Sequence of chain 1.B:
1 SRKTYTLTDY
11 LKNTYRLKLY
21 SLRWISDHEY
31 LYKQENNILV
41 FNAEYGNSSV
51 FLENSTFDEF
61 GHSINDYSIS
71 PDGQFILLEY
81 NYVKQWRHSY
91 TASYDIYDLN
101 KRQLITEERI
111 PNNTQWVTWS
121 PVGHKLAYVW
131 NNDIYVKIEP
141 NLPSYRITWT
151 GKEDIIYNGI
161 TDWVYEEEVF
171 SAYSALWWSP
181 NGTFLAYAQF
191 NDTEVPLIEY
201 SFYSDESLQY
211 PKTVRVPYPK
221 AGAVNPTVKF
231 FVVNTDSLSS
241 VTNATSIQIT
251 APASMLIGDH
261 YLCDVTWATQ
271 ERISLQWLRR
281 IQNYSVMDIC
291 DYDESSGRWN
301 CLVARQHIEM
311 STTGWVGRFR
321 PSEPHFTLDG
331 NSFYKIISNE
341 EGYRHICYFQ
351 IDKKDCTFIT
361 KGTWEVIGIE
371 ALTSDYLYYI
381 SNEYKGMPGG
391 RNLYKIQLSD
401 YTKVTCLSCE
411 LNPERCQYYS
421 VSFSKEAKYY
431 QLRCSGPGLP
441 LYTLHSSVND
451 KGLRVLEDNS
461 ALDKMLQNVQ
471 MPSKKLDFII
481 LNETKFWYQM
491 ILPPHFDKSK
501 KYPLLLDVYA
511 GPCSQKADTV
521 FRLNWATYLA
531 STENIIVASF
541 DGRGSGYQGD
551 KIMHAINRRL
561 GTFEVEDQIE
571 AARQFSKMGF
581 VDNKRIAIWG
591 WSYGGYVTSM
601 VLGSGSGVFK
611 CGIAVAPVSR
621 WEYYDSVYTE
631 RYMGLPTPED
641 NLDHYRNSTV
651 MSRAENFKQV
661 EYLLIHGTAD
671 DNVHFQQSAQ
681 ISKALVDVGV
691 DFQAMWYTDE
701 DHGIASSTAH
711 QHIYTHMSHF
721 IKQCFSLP

The small molecule below binds the protein below.
Small molecule (SMILES): CC(=O)N[C@@H]1[C@@H](O)[C@H](O)[C@@H](CO)O[C@H]1O

Binding-site contacts:
Ligand atom C2 contacts residue ASN181 of chain 1.B at 3.2 Å.
Ligand atom N2 contacts residue ASN181 of chain 1.B at 2.7 Å (h-bond).
Ligand atom C4 contacts residue NAG1 of chain 1.L at 3.0 Å.
Ligand atom C5 contacts residue GLN270 of chain 1.B at 3.8 Å.
Ligand atom O3 contacts residue NAG1 of chain 1.L at 3.1 Å (h-bond).
Ligand atom C5 contacts residue ASN181 of chain 1.B at 3.6 Å.
Ligand atom C3 contacts residue NAG1 of chain 1.L at 3.6 Å.
Ligand atom C6 contacts residue GLU271 of chain 1.B at 2.9 Å.
Ligand atom O4 contacts residue GLU271 of chain 1.B at 4.2 Å.
Ligand atom O6 contacts residue GLU271 of chain 1.B at 3.2 Å (salt-bridge).
Ligand atom C8 contacts residue ASN181 of chain 1.B at 3.7 Å.
Ligand atom O4 contacts residue NAG1 of chain 1.L at 2.9 Å.
Ligand atom C3 contacts residue THR183 of chain 1.B at 3.9 Å.
Ligand atom O5 contacts residue THR183 of chain 1.B at 3.8 Å.
Ligand atom C7 contacts residue ASN181 of chain 1.B at 3.1 Å.
Ligand atom O7 contacts residue ASN181 of chain 1.B at 4.0 Å.
Ligand atom O6 contacts residue GLN270 of chain 1.B at 3.3 Å.
Ligand atom C1 contacts residue GLN270 of chain 1.B at 3.8 Å.
Ligand atom C5 contacts residue THR183 of chain 1.B at 3.9 Å.
Ligand atom C5 contacts residue GLU271 of chain 1.B at 4.2 Å.
Ligand atom C6 contacts residue GLN270 of chain 1.B at 3.3 Å.
Ligand atom C5 contacts residue NAG1 of chain 1.L at 4.3 Å.
Ligand atom O5 contacts residue ASN181 of chain 1.B at 2.5 Å (h-bond).
Ligand atom O5 contacts residue GLN270 of chain 1.B at 3.4 Å.
Ligand atom C3 contacts residue ASN181 of chain 1.B at 3.3 Å.
Ligand atom C4 contacts residue THR183 of chain 1.B at 4.2 Å.
Ligand atom C4 contacts residue ASN181 of chain 1.B at 4.0 Å.
Ligand atom C1 contacts residue ASN181 of chain 1.B at 3.0 Å.